Sequence of chain 1.A:
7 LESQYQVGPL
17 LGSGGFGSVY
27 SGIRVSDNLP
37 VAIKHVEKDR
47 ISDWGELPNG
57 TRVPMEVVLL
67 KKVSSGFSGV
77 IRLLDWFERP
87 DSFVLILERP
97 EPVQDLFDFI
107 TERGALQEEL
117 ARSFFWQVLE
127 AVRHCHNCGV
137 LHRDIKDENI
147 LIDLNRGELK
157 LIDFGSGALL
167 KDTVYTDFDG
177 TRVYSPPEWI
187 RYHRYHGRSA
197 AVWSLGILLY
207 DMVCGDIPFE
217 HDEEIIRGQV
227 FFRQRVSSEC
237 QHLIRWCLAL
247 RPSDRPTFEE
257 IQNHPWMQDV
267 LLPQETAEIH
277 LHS

Binding-site contacts:
Ligand atom C5 contacts residue LYS40 of chain 1.A at 3.7 Å.
Ligand atom N22 contacts residue LEU147 of chain 1.A at 3.7 Å.
Ligand atom C26 contacts residue ASP101 of chain 1.A at 3.7 Å.
Ligand atom C24 contacts residue ILE158 of chain 1.A at 3.5 Å (hydrophobic).
Ligand atom C3 contacts residue ASP159 of chain 1.A at 3.4 Å.
Ligand atom N15 contacts residue LEU147 of chain 1.A at 3.4 Å.
Ligand atom C27 contacts residue ASP101 of chain 1.A at 3.8 Å.
Ligand atom C12 contacts residue ILE77 of chain 1.A at 3.9 Å (hydrophobic).
Ligand atom C8 contacts residue ILE158 of chain 1.A at 3.9 Å (hydrophobic).
Ligand atom N25 contacts residue GLU144 of chain 1.A at 3.1 Å (salt-bridge).
Ligand atom C3 contacts residue LYS40 of chain 1.A at 3.6 Å.
Ligand atom C10 contacts residue LEU147 of chain 1.A at 3.9 Å (hydrophobic).
Ligand atom C28 contacts residue LEU17 of chain 1.A at 3.7 Å (hydrophobic).
Ligand atom N16 contacts residue LEU147 of chain 1.A at 3.5 Å.
Ligand atom C3 contacts residue PHE22 of chain 1.A at 3.5 Å (hydrophobic).
Ligand atom C24 contacts residue ASP101 of chain 1.A at 3.5 Å.
Ligand atom F30 contacts residue LEU17 of chain 1.A at 2.8 Å.
Ligand atom C17 contacts residue LEU17 of chain 1.A at 3.9 Å (hydrophobic).
Ligand atom C9 contacts residue ILE158 of chain 1.A at 3.7 Å (hydrophobic).
Ligand atom C1 contacts residue PHE22 of chain 1.A at 3.5 Å (hydrophobic).
Ligand atom C2 contacts residue PHE22 of chain 1.A at 3.8 Å (hydrophobic).
Ligand atom C14 contacts residue LEU147 of chain 1.A at 3.7 Å (hydrophobic).
Ligand atom C11 contacts residue ALA38 of chain 1.A at 3.5 Å (hydrophobic).
Ligand atom C12 contacts residue LEU93 of chain 1.A at 3.8 Å (hydrophobic).
Ligand atom C14 contacts residue ALA38 of chain 1.A at 3.4 Å (hydrophobic).
Ligand atom C12 contacts residue ALA38 of chain 1.A at 3.9 Å (hydrophobic).
Ligand atom C17 contacts residue LEU147 of chain 1.A at 3.9 Å (hydrophobic).
Ligand atom C12 contacts residue ILE158 of chain 1.A at 3.9 Å (hydrophobic).
Ligand atom F29 contacts residue LEU17 of chain 1.A at 3.8 Å.
Ligand atom C23 contacts residue ASP101 of chain 1.A at 3.6 Å.
Ligand atom C19 contacts residue VAL99 of chain 1.A at 3.8 Å (hydrophobic).
Ligand atom N13 contacts residue LEU93 of chain 1.A at 3.7 Å.
Ligand atom C18 contacts residue LEU17 of chain 1.A at 3.6 Å (hydrophobic).
Ligand atom C24 contacts residue GLU144 of chain 1.A at 3.8 Å.
Ligand atom N7 contacts residue ILE158 of chain 1.A at 3.5 Å.
Ligand atom C14 contacts residue GLU94 of chain 1.A at 3.2 Å.
Ligand atom N25 contacts residue ASP101 of chain 1.A at 2.9 Å (salt-bridge).
Ligand atom N4 contacts residue ASP159 of chain 1.A at 3.6 Å.
Ligand atom N13 contacts residue ILE158 of chain 1.A at 3.8 Å.
Ligand atom N4 contacts residue LYS40 of chain 1.A at 2.9 Å (salt-bridge).

A protein and the small-molecule ligand that binds it are described below.
Small molecule (SMILES): Cc1cncc(-c2cc3c(cn2)cnn3-c2cccc([C@H]3CNCCC3(F)F)n2)n1